This protein binds this small molecule.
Small molecule (SMILES): CC(=O)N[C@@H]1[C@@H](O)[C@H](O)[C@@H](CO)O[C@H]1O

Binding-site contacts:
Ligand atom C5 contacts residue ASN126 of chain 1.B at 3.7 Å.
Ligand atom C1 contacts residue ASN126 of chain 1.B at 1.5 Å.
Ligand atom C8 contacts residue LYS122 of chain 1.B at 4.1 Å.
Ligand atom C7 contacts residue ASN126 of chain 1.B at 3.1 Å.
Ligand atom C8 contacts residue GLU123 of chain 1.B at 3.9 Å.
Ligand atom C2 contacts residue ASN126 of chain 1.B at 2.5 Å.
Ligand atom C3 contacts residue ASN126 of chain 1.B at 3.8 Å.
Ligand atom O7 contacts residue ASN126 of chain 1.B at 3.6 Å.
Ligand atom C4 contacts residue ASN126 of chain 1.B at 4.3 Å.
Ligand atom N2 contacts residue ASN126 of chain 1.B at 2.6 Å (h-bond).
Ligand atom O5 contacts residue ASN126 of chain 1.B at 2.5 Å (h-bond).
Ligand atom C8 contacts residue ASN126 of chain 1.B at 4.1 Å.

Sequence of chain 1.B:
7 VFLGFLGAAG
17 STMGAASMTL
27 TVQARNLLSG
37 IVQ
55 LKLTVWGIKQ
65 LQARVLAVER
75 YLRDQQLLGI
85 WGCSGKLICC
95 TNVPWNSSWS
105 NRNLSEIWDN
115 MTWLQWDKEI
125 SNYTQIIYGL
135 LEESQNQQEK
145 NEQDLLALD